The protein below binds the small molecule below.
Small molecule (SMILES): Cc1cc2nc3c(=O)[nH]c(=O)nc-3n(C[C@H](O)[C@H](O)[C@H](O)COP(=O)(O)OP(=O)(O)OC[C@H]3O[C@@H](n4cnc5c(N)ncnc54)[C@H](O)[C@@H]3OP(=O)(O)O)c2cc1C

Sequence of chain 1.A:
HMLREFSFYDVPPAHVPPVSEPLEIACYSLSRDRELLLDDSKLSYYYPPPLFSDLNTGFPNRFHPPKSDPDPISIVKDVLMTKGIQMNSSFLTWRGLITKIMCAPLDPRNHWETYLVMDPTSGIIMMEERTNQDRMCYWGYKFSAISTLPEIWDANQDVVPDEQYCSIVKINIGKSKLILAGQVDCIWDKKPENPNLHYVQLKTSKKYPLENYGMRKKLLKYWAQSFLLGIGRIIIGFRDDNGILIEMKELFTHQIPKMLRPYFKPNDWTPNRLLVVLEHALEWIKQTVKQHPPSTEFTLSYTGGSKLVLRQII

Binding-site contacts:
Ligand atom N5 contacts residue ASP88 of chain 1.A at 3.2 Å (salt-bridge).
Ligand atom O2B contacts residue GLN219 of chain 1.A at 3.1 Å (h-bond).
Ligand atom O52 contacts residue LYS261 of chain 1.A at 2.8 Å (salt-bridge).
Ligand atom C6 contacts residue ASP88 of chain 1.A at 3.3 Å.
Ligand atom O1P contacts residue ARG114 of chain 1.A at 2.7 Å (salt-bridge).
Ligand atom O53 contacts residue LYS261 of chain 1.A at 3.0 Å (salt-bridge).
Ligand atom O53 contacts residue GLN283 of chain 1.A at 3.0 Å (h-bond).
Ligand atom C7 contacts residue PRO89 of chain 1.A at 3.6 Å (hydrophobic).
Ligand atom C5B contacts residue GLN283 of chain 1.A at 3.5 Å.
Ligand atom O1A contacts residue GLY115 of chain 1.A at 3.6 Å.
Ligand atom N5 contacts residue SER87 of chain 1.A at 3.3 Å.
Ligand atom C8M contacts residue GLU148 of chain 1.A at 3.3 Å.
Ligand atom O1P contacts residue GLN219 of chain 1.A at 2.7 Å (h-bond).
Ligand atom O1P contacts residue GLY218 of chain 1.A at 3.3 Å.
Ligand atom N3A contacts residue TYR167 of chain 1.A at 3.5 Å (h-bond).
Ligand atom O2P contacts residue ARG114 of chain 1.A at 3.3 Å (salt-bridge).
Ligand atom O2A contacts residue GLN283 of chain 1.A at 3.1 Å (h-bond).
Ligand atom O2' contacts residue PRO89 of chain 1.A at 3.3 Å.
Ligand atom C5' contacts residue TRP113 of chain 1.A at 3.6 Å (hydrophobic).
Ligand atom C4B contacts residue GLN219 of chain 1.A at 3.2 Å.
Ligand atom O2A contacts residue ARG114 of chain 1.A at 2.9 Å (salt-bridge).
Ligand atom C2A contacts residue TYR167 of chain 1.A at 3.4 Å (hydrophobic).
Ligand atom C2A contacts residue ASN158 of chain 1.A at 3.5 Å.
Ligand atom O2P contacts residue ALA217 of chain 1.A at 3.5 Å (h-bond).
Ligand atom C1B contacts residue GLN219 of chain 1.A at 3.5 Å.
Ligand atom O4B contacts residue GLN219 of chain 1.A at 3.0 Å (h-bond).
Ligand atom N1A contacts residue ASN158 of chain 1.A at 3.1 Å (h-bond).
Ligand atom O4 contacts residue LYS86 of chain 1.A at 3.4 Å (salt-bridge).
Ligand atom C6 contacts residue SER87 of chain 1.A at 3.5 Å.
Ligand atom O5B contacts residue GLN283 of chain 1.A at 3.5 Å (h-bond).
Ligand atom O4 contacts residue PRO85 of chain 1.A at 3.4 Å.
Ligand atom O4 contacts residue SER87 of chain 1.A at 2.7 Å (h-bond).
Ligand atom O2A contacts residue GLY115 of chain 1.A at 3.4 Å.
Ligand atom C5X contacts residue ASP88 of chain 1.A at 3.5 Å.
Ligand atom P51 contacts residue LYS261 of chain 1.A at 3.5 Å.
Ligand atom O2P contacts residue GLY115 of chain 1.A at 2.8 Å (h-bond).
Ligand atom O52 contacts residue GLN259 of chain 1.A at 3.2 Å (h-bond).
Ligand atom C9 contacts residue GLU148 of chain 1.A at 3.6 Å.
Ligand atom O2 contacts residue GLN200 of chain 1.A at 3.1 Å (h-bond).
Ligand atom O2' contacts residue ASP90 of chain 1.A at 3.0 Å (salt-bridge).